Sequence of chain 1.D:
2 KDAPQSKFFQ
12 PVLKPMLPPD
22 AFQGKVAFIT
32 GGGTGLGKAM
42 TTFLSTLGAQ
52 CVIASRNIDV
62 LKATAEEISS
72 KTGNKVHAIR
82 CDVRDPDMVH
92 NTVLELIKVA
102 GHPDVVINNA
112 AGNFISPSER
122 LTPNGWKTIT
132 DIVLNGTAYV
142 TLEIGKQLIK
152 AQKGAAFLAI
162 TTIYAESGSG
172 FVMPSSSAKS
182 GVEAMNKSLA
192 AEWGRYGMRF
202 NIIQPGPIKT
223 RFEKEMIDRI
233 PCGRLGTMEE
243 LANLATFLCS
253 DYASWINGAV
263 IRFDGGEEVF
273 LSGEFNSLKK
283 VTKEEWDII

Binding-site contacts:
Ligand atom NAC contacts residue ARG57 of chain 1.D at 3.2 Å.
Ligand atom CBV contacts residue ARG57 of chain 1.D at 3.6 Å.
Ligand atom CBY contacts residue ARG57 of chain 1.D at 3.5 Å.
Ligand atom OAK contacts residue GLY32 of chain 1.D at 3.5 Å.
Ligand atom NAB contacts residue ARG57 of chain 1.D at 3.7 Å.
Ligand atom OBQ contacts residue SER56 of chain 1.D at 3.2 Å.
Ligand atom NBC contacts residue ASP83 of chain 1.D at 3.5 Å.
Ligand atom NAB contacts residue ASP83 of chain 1.D at 2.9 Å (salt-bridge).
Ligand atom OBP contacts residue ASN58 of chain 1.D at 3.5 Å (h-bond).
Ligand atom OAG contacts residue ASN58 of chain 1.D at 2.8 Å (h-bond).
Ligand atom OAG contacts residue SER56 of chain 1.D at 2.7 Å (h-bond).
Ligand atom NBG contacts residue ASN58 of chain 1.D at 3.1 Å (h-bond).
Ligand atom NBF contacts residue ALA111 of chain 1.D at 3.6 Å.
Ligand atom NBC contacts residue VAL84 of chain 1.D at 3.1 Å (h-bond).
Ligand atom CAW contacts residue ALA112 of chain 1.D at 3.1 Å (hydrophobic).
Ligand atom PCT contacts residue ALA112 of chain 1.D at 3.7 Å.
Ligand atom OBO contacts residue ALA112 of chain 1.D at 3.4 Å (h-bond).
Ligand atom NBI contacts residue ARG57 of chain 1.D at 3.2 Å (salt-bridge).
Ligand atom OBO contacts residue ALA111 of chain 1.D at 3.5 Å.
Ligand atom CAW contacts residue ARG57 of chain 1.D at 3.5 Å.
Ligand atom OAL contacts residue THR35 of chain 1.D at 3.5 Å.
Ligand atom CAY contacts residue ALA112 of chain 1.D at 3.4 Å (hydrophobic).
Ligand atom NBC contacts residue ARG57 of chain 1.D at 3.7 Å.
Ligand atom CAT contacts residue CYS82 of chain 1.D at 3.2 Å (hydrophobic).
Ligand atom OBK contacts residue ALA112 of chain 1.D at 3.1 Å (h-bond).
Ligand atom OAQ contacts residue ARG57 of chain 1.D at 2.7 Å (salt-bridge).
Ligand atom NBF contacts residue SER56 of chain 1.D at 3.5 Å.
Ligand atom OAG contacts residue ARG57 of chain 1.D at 3.0 Å (salt-bridge).
Ligand atom NBI contacts residue ILE133 of chain 1.D at 3.7 Å.
Ligand atom OAK contacts residue THR35 of chain 1.D at 2.7 Å (h-bond).
Ligand atom NBC contacts residue CYS82 of chain 1.D at 3.6 Å (h-bond).
Ligand atom CAT contacts residue SER56 of chain 1.D at 3.6 Å.
Ligand atom CCB contacts residue ALA111 of chain 1.D at 3.7 Å (hydrophobic).
Ligand atom NBJ contacts residue ARG57 of chain 1.D at 3.6 Å (salt-bridge).
Ligand atom OAM contacts residue ALA112 of chain 1.D at 3.6 Å.
Ligand atom O4' contacts residue ASN58 of chain 1.D at 2.9 Å (h-bond).
Ligand atom CBA contacts residue THR35 of chain 1.D at 3.6 Å.
Ligand atom CCF contacts residue THR35 of chain 1.D at 3.3 Å.
Ligand atom PCV contacts residue SER56 of chain 1.D at 3.7 Å.
Ligand atom NAB contacts residue ILE133 of chain 1.D at 3.5 Å.

A protein and the small-molecule ligand that binds it are described below.
Small molecule (SMILES): Nc1ncnc2c1ncn2[C@@H]1O[C@H](CO[P](=O)(O)O[C@@H]2[C@H](O)[C@@H](CO[P](=O)(O)O[C@@H]3[C@H](O)[C@@H](CO[P](=O)(O)O[P](=O)(O)OP(=O)(O)O)O[C@H]3n3cnc4c(N)ncnc43)O[C@H]2n2cnc3c(N)ncnc32)[C@@H](O)[C@H]1O